This small molecule binds to this protein.
Small molecule (SMILES): CC(=O)N[C@H]1[C@H](O[C@H]2[C@H](O)[C@@H](NC(C)=O)CO[C@@H]2CO)O[C@H](CO)[C@@H](O)[C@@H]1O

Binding-site contacts:
Ligand atom C2 contacts residue ASN1114 of chain 1.A at 2.4 Å.
Ligand atom O7 contacts residue ASN1114 of chain 1.A at 3.4 Å (h-bond).
Ligand atom C4 contacts residue ASN1114 of chain 1.A at 4.2 Å.
Ligand atom N2 contacts residue ASN1114 of chain 1.A at 2.9 Å (h-bond).
Ligand atom O5 contacts residue ASN1114 of chain 1.A at 2.4 Å (h-bond).
Ligand atom C3 contacts residue ASN1114 of chain 1.A at 3.8 Å.
Ligand atom C8 contacts residue ASN1114 of chain 1.A at 4.2 Å.
Ligand atom C5 contacts residue ASN1114 of chain 1.A at 3.7 Å.
Ligand atom C1 contacts residue ASN1114 of chain 1.A at 1.4 Å.
Ligand atom C8 contacts residue ILE1112 of chain 1.A at 4.2 Å (hydrophobic).
Ligand atom C7 contacts residue ASN1114 of chain 1.A at 3.3 Å.

Sequence of chain 1.A:
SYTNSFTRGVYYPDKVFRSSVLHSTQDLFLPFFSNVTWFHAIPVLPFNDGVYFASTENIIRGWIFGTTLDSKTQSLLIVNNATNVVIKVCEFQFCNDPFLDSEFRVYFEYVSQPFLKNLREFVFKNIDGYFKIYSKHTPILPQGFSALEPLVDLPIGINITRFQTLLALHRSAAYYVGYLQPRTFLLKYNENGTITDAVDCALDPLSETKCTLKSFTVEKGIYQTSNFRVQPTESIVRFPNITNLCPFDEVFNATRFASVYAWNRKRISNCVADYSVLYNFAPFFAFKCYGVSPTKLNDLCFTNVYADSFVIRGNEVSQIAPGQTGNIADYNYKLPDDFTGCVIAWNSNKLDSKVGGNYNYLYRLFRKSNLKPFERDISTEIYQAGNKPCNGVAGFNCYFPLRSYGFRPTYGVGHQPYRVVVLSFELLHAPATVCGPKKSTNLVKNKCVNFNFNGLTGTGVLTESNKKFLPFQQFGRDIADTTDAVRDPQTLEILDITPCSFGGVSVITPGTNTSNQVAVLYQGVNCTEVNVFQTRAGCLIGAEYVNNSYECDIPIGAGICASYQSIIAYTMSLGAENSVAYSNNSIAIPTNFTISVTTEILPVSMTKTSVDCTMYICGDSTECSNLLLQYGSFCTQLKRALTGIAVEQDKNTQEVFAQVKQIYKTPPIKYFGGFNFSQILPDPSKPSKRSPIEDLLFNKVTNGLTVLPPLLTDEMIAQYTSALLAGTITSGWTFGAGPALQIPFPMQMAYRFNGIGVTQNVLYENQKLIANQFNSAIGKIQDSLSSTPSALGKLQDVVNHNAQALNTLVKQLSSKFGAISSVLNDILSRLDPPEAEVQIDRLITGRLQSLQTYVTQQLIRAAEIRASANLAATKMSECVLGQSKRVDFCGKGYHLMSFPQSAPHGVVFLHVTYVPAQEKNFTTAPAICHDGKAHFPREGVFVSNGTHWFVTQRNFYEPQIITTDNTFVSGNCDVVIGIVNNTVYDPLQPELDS